Sequence of chain 1.A:
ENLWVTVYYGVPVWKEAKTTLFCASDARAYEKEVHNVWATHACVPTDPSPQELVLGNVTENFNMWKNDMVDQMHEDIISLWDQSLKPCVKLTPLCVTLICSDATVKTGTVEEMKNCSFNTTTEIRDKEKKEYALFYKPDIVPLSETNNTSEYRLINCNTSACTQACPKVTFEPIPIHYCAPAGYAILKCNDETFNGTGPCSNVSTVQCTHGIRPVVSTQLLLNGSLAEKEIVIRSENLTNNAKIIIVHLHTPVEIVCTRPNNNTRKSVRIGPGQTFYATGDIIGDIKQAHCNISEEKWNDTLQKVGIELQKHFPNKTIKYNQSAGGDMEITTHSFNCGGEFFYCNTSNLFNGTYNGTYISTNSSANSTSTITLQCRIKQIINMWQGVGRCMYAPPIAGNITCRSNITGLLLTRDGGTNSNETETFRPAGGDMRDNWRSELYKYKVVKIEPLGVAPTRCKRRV

A protein and the small-molecule ligand that binds it are described below.
Small molecule (SMILES): CC(=O)N[C@@H]1[C@@H](O)[C@H](O)[C@@H](CO)O[C@H]1O

Binding-site contacts:
Ligand atom C3 contacts residue TYR133 of chain 1.A at 3.8 Å (hydrophobic).
Ligand atom O3 contacts residue TYR133 of chain 1.A at 4.4 Å.
Ligand atom C4 contacts residue ASN116 of chain 1.A at 4.1 Å.
Ligand atom C1 contacts residue ASN116 of chain 1.A at 1.4 Å.
Ligand atom C1 contacts residue TYR133 of chain 1.A at 4.0 Å (hydrophobic).
Ligand atom O5 contacts residue ASN116 of chain 1.A at 2.3 Å (h-bond).
Ligand atom O6 contacts residue TYR133 of chain 1.A at 4.3 Å.
Ligand atom N2 contacts residue ASN116 of chain 1.A at 2.9 Å (h-bond).
Ligand atom C5 contacts residue TYR133 of chain 1.A at 4.0 Å (hydrophobic).
Ligand atom O7 contacts residue ASN116 of chain 1.A at 3.5 Å (h-bond).
Ligand atom C2 contacts residue ASN116 of chain 1.A at 2.3 Å.
Ligand atom N2 contacts residue TYR133 of chain 1.A at 4.0 Å.
Ligand atom C4 contacts residue TYR133 of chain 1.A at 4.3 Å (hydrophobic).
Ligand atom C8 contacts residue ASN116 of chain 1.A at 3.6 Å.
Ligand atom C3 contacts residue ASN116 of chain 1.A at 3.7 Å.
Ligand atom C7 contacts residue ASN116 of chain 1.A at 3.3 Å.
Ligand atom C2 contacts residue TYR133 of chain 1.A at 4.3 Å (hydrophobic).
Ligand atom O4 contacts residue TYR133 of chain 1.A at 4.1 Å.
Ligand atom C8 contacts residue LEU135 of chain 1.A at 4.1 Å (hydrophobic).
Ligand atom C5 contacts residue ASN116 of chain 1.A at 3.6 Å.